Sequence of chain 3.A:
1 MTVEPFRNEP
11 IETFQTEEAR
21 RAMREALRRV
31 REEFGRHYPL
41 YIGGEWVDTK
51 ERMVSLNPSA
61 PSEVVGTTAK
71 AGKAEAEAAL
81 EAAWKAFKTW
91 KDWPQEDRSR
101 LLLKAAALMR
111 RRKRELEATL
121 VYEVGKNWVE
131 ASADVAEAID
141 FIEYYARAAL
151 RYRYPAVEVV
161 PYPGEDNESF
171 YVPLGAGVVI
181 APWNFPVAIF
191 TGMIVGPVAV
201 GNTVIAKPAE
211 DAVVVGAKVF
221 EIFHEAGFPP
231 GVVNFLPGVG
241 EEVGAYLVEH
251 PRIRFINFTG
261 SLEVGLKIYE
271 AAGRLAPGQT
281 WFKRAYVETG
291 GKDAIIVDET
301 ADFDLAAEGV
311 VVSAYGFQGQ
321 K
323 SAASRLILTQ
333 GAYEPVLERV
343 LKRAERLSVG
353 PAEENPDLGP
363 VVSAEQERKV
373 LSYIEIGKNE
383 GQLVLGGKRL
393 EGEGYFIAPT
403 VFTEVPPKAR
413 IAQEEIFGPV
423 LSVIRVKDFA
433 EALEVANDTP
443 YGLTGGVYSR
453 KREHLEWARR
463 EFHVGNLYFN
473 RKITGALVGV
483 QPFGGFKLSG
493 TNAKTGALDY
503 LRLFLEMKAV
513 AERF

This protein binds this small molecule.
Small molecule (SMILES): N[C@@H](CO)C(=O)O

Binding-site contacts:
Ligand atom O contacts residue ALA478 of chain 3.A at 3.0 Å (h-bond).
Ligand atom C contacts residue PHE485 of chain 3.A at 4.3 Å (hydrophobic).
Ligand atom CB contacts residue SER323 of chain 3.A at 4.1 Å.
Ligand atom CA contacts residue PHE485 of chain 3.A at 4.2 Å (hydrophobic).
Ligand atom OG contacts residue LYS321 of chain 3.A at 4.4 Å.
Ligand atom CB contacts residue PHE185 of chain 3.A at 3.3 Å (hydrophobic).
Ligand atom OG contacts residue CSO322 of chain 3.A at 2.7 Å (h-bond).
Ligand atom O contacts residue GLY477 of chain 3.A at 3.2 Å (h-bond).
Ligand atom OXT contacts residue LYS321 of chain 3.A at 4.3 Å.
Ligand atom OXT contacts residue PHE185 of chain 3.A at 4.3 Å.
Ligand atom OXT contacts residue SER323 of chain 3.A at 2.6 Å (h-bond).
Ligand atom C contacts residue GLY477 of chain 3.A at 3.3 Å.
Ligand atom C contacts residue ALA478 of chain 3.A at 3.8 Å (hydrophobic).
Ligand atom O contacts residue THR476 of chain 3.A at 3.9 Å.
Ligand atom CA contacts residue PHE185 of chain 3.A at 4.3 Å (hydrophobic).
Ligand atom O contacts residue SER323 of chain 3.A at 3.8 Å.
Ligand atom C contacts residue THR476 of chain 3.A at 4.2 Å.
Ligand atom O contacts residue PHE485 of chain 3.A at 3.6 Å.
Ligand atom OG contacts residue PHE185 of chain 3.A at 3.9 Å.
Ligand atom OXT contacts residue GLY477 of chain 3.A at 2.8 Å (h-bond).
Ligand atom OG contacts residue PHE485 of chain 3.A at 3.7 Å.
Ligand atom N contacts residue PHE485 of chain 3.A at 3.4 Å.
Ligand atom OXT contacts residue ALA478 of chain 3.A at 4.3 Å.
Ligand atom CA contacts residue SER323 of chain 3.A at 4.3 Å.
Ligand atom OXT contacts residue THR476 of chain 3.A at 3.7 Å.
Ligand atom CB contacts residue CSO322 of chain 3.A at 3.3 Å.
Ligand atom CB contacts residue PHE485 of chain 3.A at 4.2 Å (hydrophobic).
Ligand atom OG contacts residue SER323 of chain 3.A at 3.1 Å (h-bond).
Ligand atom N contacts residue ALA478 of chain 3.A at 4.2 Å.
Ligand atom C contacts residue SER323 of chain 3.A at 3.3 Å.